Sequence of chain 1.D:
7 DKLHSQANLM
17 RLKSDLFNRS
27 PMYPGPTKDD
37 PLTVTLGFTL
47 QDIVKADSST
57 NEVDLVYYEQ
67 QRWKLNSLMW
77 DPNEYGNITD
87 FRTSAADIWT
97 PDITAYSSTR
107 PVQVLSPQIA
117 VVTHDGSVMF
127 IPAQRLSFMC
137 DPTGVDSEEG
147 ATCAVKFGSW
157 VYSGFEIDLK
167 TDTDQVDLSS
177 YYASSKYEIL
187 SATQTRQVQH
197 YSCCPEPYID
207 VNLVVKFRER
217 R

A small-molecule ligand and the protein it binds are described below.
Small molecule (SMILES): Nc1nc(Cl)cc(N(Cc2cccnc2)Cc2cccnc2)n1

Sequence of chain 1.E:
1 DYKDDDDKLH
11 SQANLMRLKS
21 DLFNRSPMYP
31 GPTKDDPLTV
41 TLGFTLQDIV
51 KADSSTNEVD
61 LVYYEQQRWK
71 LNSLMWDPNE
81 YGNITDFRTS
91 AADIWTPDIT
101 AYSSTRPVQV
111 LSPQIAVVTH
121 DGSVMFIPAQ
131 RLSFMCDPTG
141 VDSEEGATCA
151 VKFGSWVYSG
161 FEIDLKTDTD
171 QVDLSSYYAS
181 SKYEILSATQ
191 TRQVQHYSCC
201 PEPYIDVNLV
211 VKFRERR

Binding-site contacts:
Ligand atom CAO contacts residue TYR102 of chain 1.E at 4.2 Å (hydrophobic).
Ligand atom NAP contacts residue TYR102 of chain 1.E at 3.4 Å.
Ligand atom CAT contacts residue ILE127 of chain 1.D at 3.7 Å (hydrophobic).
Ligand atom C5 contacts residue ILE127 of chain 1.D at 3.8 Å (hydrophobic).
Ligand atom CAQ contacts residue TYR102 of chain 1.E at 3.5 Å (hydrophobic).
Ligand atom C4 contacts residue ILE127 of chain 1.D at 3.7 Å (hydrophobic).
Ligand atom CAV contacts residue MET125 of chain 1.D at 3.8 Å (hydrophobic).
Ligand atom CAN contacts residue TRP156 of chain 1.E at 3.0 Å (hydrophobic).
Ligand atom NAA contacts residue MET125 of chain 1.D at 4.1 Å.
Ligand atom CAT contacts residue VAL157 of chain 1.E at 3.9 Å (hydrophobic).
Ligand atom CAN contacts residue ILE127 of chain 1.D at 4.1 Å (hydrophobic).
Ligand atom CAV contacts residue VAL117 of chain 1.D at 3.5 Å (hydrophobic).
Ligand atom CAS contacts residue TRP156 of chain 1.E at 3.4 Å (hydrophobic).
Ligand atom CAW contacts residue VAL157 of chain 1.E at 3.9 Å (hydrophobic).
Ligand atom CAT contacts residue TRP156 of chain 1.E at 3.7 Å (hydrophobic).
Ligand atom C6 contacts residue ILE127 of chain 1.D at 3.8 Å (hydrophobic).
Ligand atom CAO contacts residue TYR204 of chain 1.E at 3.8 Å (hydrophobic).
Ligand atom CL6 contacts residue THR45 of chain 1.D at 3.4 Å.
Ligand atom CL6 contacts residue TYR64 of chain 1.D at 3.6 Å.
Ligand atom NAU contacts residue ILE127 of chain 1.D at 4.1 Å.
Ligand atom NAU contacts residue VAL117 of chain 1.D at 4.0 Å.
Ligand atom NAU contacts residue MET125 of chain 1.D at 4.2 Å.
Ligand atom N1 contacts residue ILE127 of chain 1.D at 3.6 Å.
Ligand atom CAJ contacts residue TRP156 of chain 1.E at 4.1 Å (hydrophobic).
Ligand atom CAR contacts residue TRP156 of chain 1.E at 4.0 Å (hydrophobic).
Ligand atom CAI contacts residue TRP156 of chain 1.E at 3.3 Å (hydrophobic).
Ligand atom C2 contacts residue ILE127 of chain 1.D at 3.4 Å (hydrophobic).
Ligand atom CAR contacts residue ILE127 of chain 1.D at 3.8 Å (hydrophobic).
Ligand atom NAA contacts residue GLN66 of chain 1.D at 4.1 Å.
Ligand atom N1 contacts residue GLN66 of chain 1.D at 3.8 Å.
Ligand atom CAI contacts residue TYR204 of chain 1.E at 4.2 Å (hydrophobic).
Ligand atom N3 contacts residue ILE127 of chain 1.D at 3.5 Å.
Ligand atom NAA contacts residue ILE127 of chain 1.D at 4.0 Å.
Ligand atom CAS contacts residue ILE127 of chain 1.D at 3.6 Å (hydrophobic).
Ligand atom CAK contacts residue TRP156 of chain 1.E at 3.5 Å (hydrophobic).
Ligand atom CAW contacts residue MET125 of chain 1.D at 3.8 Å (hydrophobic).
Ligand atom CAW contacts residue ILE127 of chain 1.D at 3.9 Å (hydrophobic).
Ligand atom NAH contacts residue TRP156 of chain 1.E at 3.6 Å.
Ligand atom CAL contacts residue TYR64 of chain 1.D at 4.0 Å (hydrophobic).
Ligand atom CAL contacts residue TRP156 of chain 1.E at 3.6 Å (hydrophobic).